Sequence of chain 1.B:
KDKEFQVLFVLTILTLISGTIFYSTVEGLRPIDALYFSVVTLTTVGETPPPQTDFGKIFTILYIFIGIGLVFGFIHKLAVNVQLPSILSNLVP

A protein and the small-molecule ligand that binds it are described below.
Small molecule (SMILES): NCC(=O)O

Sequence of chain 4.B:
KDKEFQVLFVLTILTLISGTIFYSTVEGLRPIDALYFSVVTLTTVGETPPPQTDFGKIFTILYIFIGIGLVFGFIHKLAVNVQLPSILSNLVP

Binding-site contacts:
Ligand atom C contacts residue ALA81 of chain 4.B at 4.3 Å (hydrophobic).
Ligand atom O contacts residue PHE74 of chain 1.B at 4.4 Å.
Ligand atom C contacts residue HIS78 of chain 4.B at 4.2 Å.
Ligand atom N contacts residue ILE77 of chain 4.B at 4.3 Å.
Ligand atom OXT contacts residue VAL82 of chain 4.B at 3.9 Å.
Ligand atom O contacts residue GLY71 of chain 1.B at 3.7 Å.
Ligand atom O contacts residue GLY75 of chain 1.B at 4.1 Å.
Ligand atom C contacts residue GLY71 of chain 1.B at 4.3 Å.
Ligand atom OXT contacts residue HIS78 of chain 4.B at 3.8 Å.
Ligand atom OXT contacts residue ALA81 of chain 4.B at 3.6 Å.
Ligand atom CA contacts residue HIS78 of chain 4.B at 3.9 Å.